The small molecule below binds the protein below.
Small molecule (SMILES): CC(=O)N[C@@H]1[C@@H](O)[C@H](O)[C@@H](CO)O[C@H]1O

Binding-site contacts:
Ligand atom N2 contacts residue ASN243 of chain 1.A at 2.9 Å (h-bond).
Ligand atom C5 contacts residue ASN243 of chain 1.A at 3.7 Å.
Ligand atom O7 contacts residue ASN243 of chain 1.A at 3.3 Å (h-bond).
Ligand atom C7 contacts residue ASN231 of chain 1.A at 4.2 Å.
Ligand atom O6 contacts residue TYR84 of chain 1.A at 3.4 Å.
Ligand atom O7 contacts residue ASN231 of chain 1.A at 2.9 Å (h-bond).
Ligand atom C4 contacts residue ASN231 of chain 1.A at 3.7 Å.
Ligand atom C6 contacts residue ASN231 of chain 1.A at 4.2 Å.
Ligand atom C3 contacts residue ASN243 of chain 1.A at 3.8 Å.
Ligand atom C5 contacts residue ASN231 of chain 1.A at 4.0 Å.
Ligand atom C1 contacts residue ASN243 of chain 1.A at 1.4 Å.
Ligand atom C6 contacts residue SER245 of chain 1.A at 4.0 Å.
Ligand atom C7 contacts residue ASN243 of chain 1.A at 3.3 Å.
Ligand atom C7 contacts residue LYS233 of chain 1.A at 4.4 Å.
Ligand atom C7 contacts residue ASP232 of chain 1.A at 3.8 Å.
Ligand atom C5 contacts residue TYR84 of chain 1.A at 4.1 Å (hydrophobic).
Ligand atom O5 contacts residue SER245 of chain 1.A at 4.0 Å.
Ligand atom C8 contacts residue ASP232 of chain 1.A at 3.7 Å.
Ligand atom C2 contacts residue ASN231 of chain 1.A at 3.8 Å.
Ligand atom O5 contacts residue ASN231 of chain 1.A at 3.5 Å (h-bond).
Ligand atom C2 contacts residue ASN243 of chain 1.A at 2.5 Å.
Ligand atom O7 contacts residue ASP232 of chain 1.A at 3.5 Å (salt-bridge).
Ligand atom C1 contacts residue ASN231 of chain 1.A at 3.9 Å.
Ligand atom C6 contacts residue TYR84 of chain 1.A at 3.5 Å (hydrophobic).
Ligand atom C4 contacts residue ASN243 of chain 1.A at 4.2 Å.
Ligand atom C3 contacts residue ASN231 of chain 1.A at 4.2 Å.
Ligand atom C8 contacts residue ASN243 of chain 1.A at 3.7 Å.
Ligand atom O7 contacts residue LYS233 of chain 1.A at 3.5 Å (salt-bridge).
Ligand atom O5 contacts residue ASN243 of chain 1.A at 2.4 Å (h-bond).
Ligand atom O3 contacts residue ASN231 of chain 1.A at 4.4 Å.

Sequence of chain 1.A:
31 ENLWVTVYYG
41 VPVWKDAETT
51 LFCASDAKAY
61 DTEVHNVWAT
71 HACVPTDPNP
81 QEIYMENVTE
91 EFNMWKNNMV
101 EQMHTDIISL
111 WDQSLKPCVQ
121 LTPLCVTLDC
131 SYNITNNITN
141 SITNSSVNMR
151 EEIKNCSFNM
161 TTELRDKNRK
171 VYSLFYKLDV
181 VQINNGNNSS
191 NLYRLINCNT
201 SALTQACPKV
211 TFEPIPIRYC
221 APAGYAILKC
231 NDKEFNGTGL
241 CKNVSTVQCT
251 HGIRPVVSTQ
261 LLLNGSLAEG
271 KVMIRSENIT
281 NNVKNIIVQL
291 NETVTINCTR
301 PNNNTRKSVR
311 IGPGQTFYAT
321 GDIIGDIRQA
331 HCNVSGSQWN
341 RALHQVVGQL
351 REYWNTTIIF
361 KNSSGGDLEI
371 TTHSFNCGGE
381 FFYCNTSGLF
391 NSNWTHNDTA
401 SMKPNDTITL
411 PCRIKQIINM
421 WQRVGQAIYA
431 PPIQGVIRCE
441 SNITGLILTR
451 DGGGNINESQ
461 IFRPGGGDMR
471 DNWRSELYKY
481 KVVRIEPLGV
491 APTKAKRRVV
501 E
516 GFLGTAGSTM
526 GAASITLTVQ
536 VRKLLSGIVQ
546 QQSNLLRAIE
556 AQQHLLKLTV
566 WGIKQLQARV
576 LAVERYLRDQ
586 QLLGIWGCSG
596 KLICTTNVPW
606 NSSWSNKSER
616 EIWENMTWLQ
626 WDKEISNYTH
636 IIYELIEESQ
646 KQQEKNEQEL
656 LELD